Binding-site contacts:
Ligand atom C5 contacts residue PHE201 of chain 1.B at 4.1 Å (hydrophobic).
Ligand atom O5 contacts residue ARG121 of chain 1.B at 3.1 Å (salt-bridge).
Ligand atom C6 contacts residue PHE166 of chain 1.B at 3.6 Å (hydrophobic).
Ligand atom O3 contacts residue ASN168 of chain 1.B at 3.4 Å (h-bond).
Ligand atom C4 contacts residue PHE201 of chain 1.B at 3.9 Å (hydrophobic).
Ligand atom O5 contacts residue GLN138 of chain 1.B at 3.4 Å (h-bond).
Ligand atom C3 contacts residue GLY116 of chain 1.B at 3.9 Å.
Ligand atom O4 contacts residue ASN168 of chain 1.B at 3.8 Å.
Ligand atom C5 contacts residue ARG121 of chain 1.B at 3.8 Å.
Ligand atom C4 contacts residue PHE166 of chain 1.B at 3.7 Å (hydrophobic).
Ligand atom O4 contacts residue PHE166 of chain 1.B at 3.2 Å.
Ligand atom C2 contacts residue GLU132 of chain 1.B at 3.7 Å.
Ligand atom C3 contacts residue TRP141 of chain 1.B at 3.6 Å (hydrophobic).
Ligand atom O3 contacts residue PHE201 of chain 1.B at 3.9 Å.
Ligand atom C6 contacts residue ARG121 of chain 1.B at 3.9 Å.
Ligand atom O5 contacts residue GLU132 of chain 1.B at 3.4 Å (salt-bridge).
Ligand atom O6 contacts residue TRP141 of chain 1.B at 4.0 Å.
Ligand atom O3 contacts residue LYS199 of chain 1.B at 3.1 Å (salt-bridge).
Ligand atom O3 contacts residue TRP141 of chain 1.B at 3.5 Å.
Ligand atom O6 contacts residue TYR81 of chain 1.B at 2.6 Å (h-bond).
Ligand atom O3 contacts residue GLY116 of chain 1.B at 2.7 Å (h-bond).
Ligand atom C4 contacts residue ASN168 of chain 1.B at 3.7 Å.
Ligand atom C2 contacts residue GLU210 of chain 1.B at 3.8 Å.
Ligand atom C5 contacts residue TRP141 of chain 1.B at 3.8 Å (hydrophobic).
Ligand atom O6 contacts residue GLN138 of chain 1.B at 2.6 Å (h-bond).
Ligand atom O2 contacts residue LYS199 of chain 1.B at 3.3 Å (salt-bridge).
Ligand atom C6 contacts residue GLN138 of chain 1.B at 3.5 Å.
Ligand atom O1 contacts residue GLU210 of chain 1.B at 4.0 Å.
Ligand atom C4 contacts residue TRP141 of chain 1.B at 3.5 Å (hydrophobic).
Ligand atom C1 contacts residue ARG121 of chain 1.B at 3.9 Å.
Ligand atom C6 contacts residue GLU132 of chain 1.B at 3.8 Å.
Ligand atom C3 contacts residue ASN168 of chain 1.B at 4.0 Å.
Ligand atom C1 contacts residue GLU132 of chain 1.B at 3.2 Å.
Ligand atom O3 contacts residue TYR81 of chain 1.B at 3.8 Å.
Ligand atom C6 contacts residue TYR81 of chain 1.B at 3.5 Å (hydrophobic).
Ligand atom C4 contacts residue ARG121 of chain 1.B at 3.8 Å.
Ligand atom O2 contacts residue GLU210 of chain 1.B at 2.6 Å (salt-bridge).
Ligand atom O4 contacts residue ARG121 of chain 1.B at 2.8 Å (salt-bridge).
Ligand atom C6 contacts residue TRP141 of chain 1.B at 3.8 Å (hydrophobic).
Ligand atom O4 contacts residue GLY116 of chain 1.B at 4.1 Å.

Sequence of chain 1.B:
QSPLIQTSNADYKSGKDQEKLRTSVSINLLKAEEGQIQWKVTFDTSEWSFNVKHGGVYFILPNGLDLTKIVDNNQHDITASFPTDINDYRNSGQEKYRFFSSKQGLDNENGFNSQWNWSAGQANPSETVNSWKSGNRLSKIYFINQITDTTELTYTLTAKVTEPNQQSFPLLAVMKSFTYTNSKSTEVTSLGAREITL

A small-molecule ligand and the protein it binds are described below.
Small molecule (SMILES): OC[C@H]1O[C@H](O[C@@H]2[C@H](O)[C@@H](O)[C@H](O)O[C@@H]2CO)[C@H](O)[C@@H](O)[C@H]1O